Sequence of chain 1.A:
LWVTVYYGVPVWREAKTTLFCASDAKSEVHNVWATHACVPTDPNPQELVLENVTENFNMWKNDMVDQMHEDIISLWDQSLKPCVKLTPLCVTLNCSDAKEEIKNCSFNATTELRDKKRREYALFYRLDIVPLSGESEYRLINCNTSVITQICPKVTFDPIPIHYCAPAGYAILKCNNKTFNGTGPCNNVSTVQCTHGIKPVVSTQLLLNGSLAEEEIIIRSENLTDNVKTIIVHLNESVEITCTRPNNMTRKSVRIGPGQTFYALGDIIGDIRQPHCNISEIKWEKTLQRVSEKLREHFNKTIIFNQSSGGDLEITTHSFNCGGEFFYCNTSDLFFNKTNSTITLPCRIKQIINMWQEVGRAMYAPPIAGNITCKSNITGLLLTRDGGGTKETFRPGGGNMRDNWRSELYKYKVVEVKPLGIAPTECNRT

Binding-site contacts:
Ligand atom C8 contacts residue LEU136 of chain 1.A at 4.2 Å (hydrophobic).
Ligand atom C5 contacts residue TYR134 of chain 1.A at 3.5 Å (hydrophobic).
Ligand atom C2 contacts residue ASN117 of chain 1.A at 2.5 Å.
Ligand atom N2 contacts residue ASP284 of chain 1.A at 4.2 Å.
Ligand atom O4 contacts residue TYR134 of chain 1.A at 4.1 Å.
Ligand atom C1 contacts residue ASN117 of chain 1.A at 1.4 Å.
Ligand atom C8 contacts residue ASP284 of chain 1.A at 4.0 Å.
Ligand atom C5 contacts residue ASN117 of chain 1.A at 3.7 Å.
Ligand atom C3 contacts residue ASN117 of chain 1.A at 3.8 Å.
Ligand atom C8 contacts residue TYR134 of chain 1.A at 4.4 Å (hydrophobic).
Ligand atom C1 contacts residue TYR134 of chain 1.A at 3.7 Å (hydrophobic).
Ligand atom O7 contacts residue ASN117 of chain 1.A at 3.0 Å (h-bond).
Ligand atom O7 contacts residue ALA102 of chain 1.A at 3.9 Å.
Ligand atom C3 contacts residue TYR134 of chain 1.A at 3.8 Å (hydrophobic).
Ligand atom C7 contacts residue ASN117 of chain 1.A at 3.1 Å.
Ligand atom C8 contacts residue ASN117 of chain 1.A at 4.3 Å.
Ligand atom C4 contacts residue TYR134 of chain 1.A at 4.2 Å (hydrophobic).
Ligand atom C2 contacts residue TYR134 of chain 1.A at 4.3 Å (hydrophobic).
Ligand atom O5 contacts residue ASN117 of chain 1.A at 2.4 Å (h-bond).
Ligand atom C6 contacts residue TYR134 of chain 1.A at 4.3 Å (hydrophobic).
Ligand atom C7 contacts residue LYS103 of chain 1.A at 4.1 Å.
Ligand atom C7 contacts residue TYR134 of chain 1.A at 4.3 Å (hydrophobic).
Ligand atom O7 contacts residue TYR134 of chain 1.A at 3.8 Å.
Ligand atom C8 contacts residue ALA102 of chain 1.A at 4.2 Å (hydrophobic).
Ligand atom O5 contacts residue TYR134 of chain 1.A at 3.9 Å.
Ligand atom O7 contacts residue LYS103 of chain 1.A at 3.3 Å.
Ligand atom C4 contacts residue ASN117 of chain 1.A at 4.2 Å.
Ligand atom N2 contacts residue ASN117 of chain 1.A at 2.9 Å (h-bond).
Ligand atom C8 contacts residue LYS103 of chain 1.A at 3.9 Å.

A small-molecule ligand and the protein it binds are described below.
Small molecule (SMILES): CC(=O)N[C@H]1[C@H](O[C@H]2[C@H](O)[C@@H](NC(C)=O)CO[C@@H]2CO)O[C@H](CO)[C@@H](O)[C@@H]1O